The small molecule below binds the protein below.
Small molecule (SMILES): CC(=O)N[C@@H]1[C@@H](O)[C@H](O)[C@@H](CO)O[C@H]1O

Binding-site contacts:
Ligand atom C3 contacts residue ASN414 of chain 1.F at 3.8 Å.
Ligand atom C4 contacts residue ASN414 of chain 1.F at 4.2 Å.
Ligand atom C8 contacts residue TRP576 of chain 1.F at 3.4 Å (hydrophobic).
Ligand atom C1 contacts residue ASN414 of chain 1.F at 1.4 Å.
Ligand atom C7 contacts residue TRP576 of chain 1.F at 4.3 Å (hydrophobic).
Ligand atom C8 contacts residue ASN414 of chain 1.F at 4.3 Å.
Ligand atom C5 contacts residue ASN414 of chain 1.F at 3.6 Å.
Ligand atom C2 contacts residue ASN414 of chain 1.F at 2.5 Å.
Ligand atom C7 contacts residue ASN414 of chain 1.F at 4.2 Å.
Ligand atom O5 contacts residue ASN414 of chain 1.F at 2.3 Å (h-bond).
Ligand atom N2 contacts residue ASN414 of chain 1.F at 3.1 Å (h-bond).

Sequence of chain 1.F:
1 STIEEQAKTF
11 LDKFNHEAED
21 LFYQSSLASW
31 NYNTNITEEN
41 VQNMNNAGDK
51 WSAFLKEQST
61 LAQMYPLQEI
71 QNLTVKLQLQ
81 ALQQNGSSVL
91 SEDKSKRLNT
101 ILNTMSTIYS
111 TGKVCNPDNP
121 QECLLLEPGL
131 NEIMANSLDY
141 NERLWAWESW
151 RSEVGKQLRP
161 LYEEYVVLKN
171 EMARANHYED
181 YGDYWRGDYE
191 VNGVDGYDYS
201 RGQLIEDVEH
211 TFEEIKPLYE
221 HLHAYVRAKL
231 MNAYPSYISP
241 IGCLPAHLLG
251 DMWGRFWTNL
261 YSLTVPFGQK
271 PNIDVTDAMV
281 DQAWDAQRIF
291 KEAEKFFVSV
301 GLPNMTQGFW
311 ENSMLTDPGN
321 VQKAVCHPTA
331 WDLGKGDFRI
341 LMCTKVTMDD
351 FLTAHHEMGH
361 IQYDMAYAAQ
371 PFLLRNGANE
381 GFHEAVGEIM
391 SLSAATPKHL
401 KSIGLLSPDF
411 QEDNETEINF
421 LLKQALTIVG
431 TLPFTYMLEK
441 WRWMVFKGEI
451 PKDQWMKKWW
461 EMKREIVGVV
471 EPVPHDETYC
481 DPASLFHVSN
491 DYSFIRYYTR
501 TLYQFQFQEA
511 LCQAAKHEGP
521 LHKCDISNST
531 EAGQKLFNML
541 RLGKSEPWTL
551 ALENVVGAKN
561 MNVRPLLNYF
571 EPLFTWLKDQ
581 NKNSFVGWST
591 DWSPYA